Sequence of chain 1.A:
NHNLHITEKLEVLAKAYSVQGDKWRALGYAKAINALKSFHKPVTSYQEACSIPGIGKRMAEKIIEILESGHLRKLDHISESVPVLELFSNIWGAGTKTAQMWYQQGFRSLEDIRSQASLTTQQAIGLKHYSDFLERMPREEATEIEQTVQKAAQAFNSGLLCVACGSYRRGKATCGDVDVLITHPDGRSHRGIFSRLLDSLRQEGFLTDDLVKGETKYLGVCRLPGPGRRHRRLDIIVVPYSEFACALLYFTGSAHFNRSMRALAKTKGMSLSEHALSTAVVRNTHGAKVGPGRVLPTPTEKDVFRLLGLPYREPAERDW

The small molecule below binds the protein below.
Small molecule (SMILES): Cc1cn([C@H]2C[C@H](O[P](=O)(O)OC[C@H]3O[C@@H](n4cnc5c(N)ncnc54)C[C@@H]3O[P](=O)(O)OC[C@H]3O[C@@H](n4ccc(N)nc4=O)C[C@@H]3O[P](=O)(S)OC[C@H]3O[C@@H](n4cc(C)c(=O)[nH]c4=O)C[C@@H]3O)[C@@H](CO[P](=O)(O)O[C@H]3C[C@H](n4cnc5c(=O)nc(N)[nH]c54)O[C@@H]3CO[P](=O)(O)O[C@H]3C[C@H](n4cnc5c(N)ncnc54)O[C@@H]3CO[P](=O)(O)O[C@H]3C[C@H](n4ccc(N)nc4=O)O[C@@H]3CO)O2)c(=O)[nH]c1=O

Binding-site contacts:
Ligand atom O1A contacts residue MN1 of chain 1.F at 2.4 Å.
Ligand atom O3' contacts residue ARG179 of chain 1.A at 3.4 Å (salt-bridge).
Ligand atom C1' contacts residue TYR259 of chain 1.A at 3.3 Å (hydrophobic).
Ligand atom OP1 contacts residue THR107 of chain 1.A at 2.7 Å (h-bond).
Ligand atom OP1 contacts residue ARG242 of chain 1.A at 2.9 Å (salt-bridge).
Ligand atom C5' contacts residue PPV1 of chain 1.J at 3.1 Å.
Ligand atom O5' contacts residue GLY104 of chain 1.A at 3.4 Å (h-bond).
Ligand atom O1A contacts residue ASP188 of chain 1.A at 3.0 Å (salt-bridge).
Ligand atom C2' contacts residue ASN267 of chain 1.A at 3.2 Å.
Ligand atom O3' contacts residue GLY102 of chain 1.A at 3.5 Å.
Ligand atom O1A contacts residue ASP186 of chain 1.A at 3.2 Å (salt-bridge).
Ligand atom O2 contacts residue TYR259 of chain 1.A at 2.7 Å (h-bond).
Ligand atom O1A contacts residue PPV1 of chain 1.J at 2.6 Å (h-bond).
Ligand atom O5' contacts residue PPV1 of chain 1.J at 2.5 Å (h-bond).
Ligand atom PA contacts residue MN1 of chain 1.E at 3.4 Å.
Ligand atom C2' contacts residue GLY262 of chain 1.A at 3.4 Å.
Ligand atom C1' contacts residue TYR259 of chain 1.A at 3.4 Å (hydrophobic).
Ligand atom C2' contacts residue TYR259 of chain 1.A at 3.2 Å (hydrophobic).
Ligand atom S2A contacts residue PPV1 of chain 1.J at 3.1 Å (h-bond).
Ligand atom C2' contacts residue TYR259 of chain 1.A at 3.5 Å (hydrophobic).
Ligand atom OP1 contacts residue ALA103 of chain 1.A at 3.3 Å (h-bond).
Ligand atom O3' contacts residue GLY262 of chain 1.A at 3.3 Å.
Ligand atom C4' contacts residue TRP101 of chain 1.A at 3.5 Å (hydrophobic).
Ligand atom OP2 contacts residue THR105 of chain 1.A at 3.4 Å (h-bond).
Ligand atom O3' contacts residue PPV1 of chain 1.J at 2.8 Å (h-bond).
Ligand atom OP1 contacts residue NA1 of chain 1.H at 2.3 Å (h-bond).
Ligand atom O3' contacts residue TRP101 of chain 1.A at 3.1 Å (h-bond).
Ligand atom O3' contacts residue THR261 of chain 1.A at 3.3 Å (h-bond).
Ligand atom O2 contacts residue TYR259 of chain 1.A at 3.4 Å.
Ligand atom OP1 contacts residue GLY104 of chain 1.A at 2.8 Å (h-bond).
Ligand atom O1A contacts residue MN1 of chain 1.E at 2.1 Å.
Ligand atom P contacts residue NA1 of chain 1.H at 3.4 Å.
Ligand atom PA contacts residue PPV1 of chain 1.J at 2.6 Å.
Ligand atom O2 contacts residue ASN267 of chain 1.A at 2.9 Å (h-bond).
Ligand atom OP1 contacts residue GLY102 of chain 1.A at 2.8 Å (h-bond).
Ligand atom OP1 contacts residue TRP101 of chain 1.A at 3.0 Å (h-bond).
Ligand atom OP2 contacts residue LYS106 of chain 1.A at 3.0 Å (salt-bridge).
Ligand atom PA contacts residue MN1 of chain 1.F at 3.1 Å.
Ligand atom O3' contacts residue MN1 of chain 1.F at 2.8 Å.
Ligand atom C4' contacts residue PHE260 of chain 1.A at 3.5 Å (hydrophobic).